Sequence of chain 33.D:
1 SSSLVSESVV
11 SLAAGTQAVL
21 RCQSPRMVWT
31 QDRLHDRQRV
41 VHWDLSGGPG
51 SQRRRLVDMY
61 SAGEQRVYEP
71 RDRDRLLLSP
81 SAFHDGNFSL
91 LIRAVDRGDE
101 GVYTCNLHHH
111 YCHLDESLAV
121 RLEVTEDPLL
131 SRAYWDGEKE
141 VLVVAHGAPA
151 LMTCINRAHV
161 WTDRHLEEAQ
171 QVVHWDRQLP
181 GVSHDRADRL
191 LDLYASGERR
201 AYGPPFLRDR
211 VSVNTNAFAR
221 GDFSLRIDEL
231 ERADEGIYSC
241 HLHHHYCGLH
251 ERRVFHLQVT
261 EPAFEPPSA

A protein and the small-molecule ligand that binds it are described below.
Small molecule (SMILES): CC(=O)N[C@@H]1[C@@H](O)[C@H](O)[C@@H](CO)O[C@H]1O

Binding-site contacts:
Ligand atom C7 contacts residue ASN87 of chain 33.D at 3.8 Å.
Ligand atom C5 contacts residue ASN87 of chain 33.D at 3.7 Å.
Ligand atom O6 contacts residue SER89 of chain 33.D at 2.8 Å (h-bond).
Ligand atom C1 contacts residue ASN87 of chain 33.D at 1.4 Å.
Ligand atom C3 contacts residue ASN87 of chain 33.D at 3.8 Å.
Ligand atom C1 contacts residue SER89 of chain 33.D at 3.3 Å.
Ligand atom C5 contacts residue SER89 of chain 33.D at 3.3 Å.
Ligand atom C8 contacts residue ILE155 of chain 33.D at 3.7 Å (hydrophobic).
Ligand atom C6 contacts residue LEU151 of chain 33.D at 3.7 Å (hydrophobic).
Ligand atom N2 contacts residue ASN87 of chain 33.D at 2.9 Å (h-bond).
Ligand atom C2 contacts residue ASN87 of chain 33.D at 2.4 Å.
Ligand atom O4 contacts residue LEU151 of chain 33.D at 3.3 Å.
Ligand atom O6 contacts residue LEU91 of chain 33.D at 4.0 Å.
Ligand atom O6 contacts residue LEU151 of chain 33.D at 3.4 Å.
Ligand atom C6 contacts residue LEU91 of chain 33.D at 4.2 Å (hydrophobic).
Ligand atom O5 contacts residue ASN87 of chain 33.D at 2.3 Å (h-bond).
Ligand atom C4 contacts residue ASN87 of chain 33.D at 4.2 Å.
Ligand atom C7 contacts residue ILE155 of chain 33.D at 4.3 Å (hydrophobic).
Ligand atom O7 contacts residue ASN87 of chain 33.D at 4.1 Å.
Ligand atom O5 contacts residue SER89 of chain 33.D at 2.8 Å (h-bond).
Ligand atom C6 contacts residue SER89 of chain 33.D at 3.6 Å.
Ligand atom C5 contacts residue LEU151 of chain 33.D at 3.8 Å (hydrophobic).
Ligand atom N2 contacts residue ILE155 of chain 33.D at 4.1 Å.
Ligand atom C3 contacts residue LEU151 of chain 33.D at 4.2 Å (hydrophobic).
Ligand atom C4 contacts residue LEU151 of chain 33.D at 4.0 Å (hydrophobic).